Sequence of chain 1.A:
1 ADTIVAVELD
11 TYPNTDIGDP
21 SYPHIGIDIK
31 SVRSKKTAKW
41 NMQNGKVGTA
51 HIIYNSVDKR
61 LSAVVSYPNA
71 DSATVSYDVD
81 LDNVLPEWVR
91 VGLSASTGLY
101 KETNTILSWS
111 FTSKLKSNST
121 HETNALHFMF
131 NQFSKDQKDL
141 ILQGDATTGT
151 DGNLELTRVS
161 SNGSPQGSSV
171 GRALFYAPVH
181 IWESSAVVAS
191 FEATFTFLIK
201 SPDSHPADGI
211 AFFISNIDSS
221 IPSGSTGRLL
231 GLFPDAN

Binding-site contacts:
Ligand atom C5 contacts residue TYR12 of chain 1.A at 3.9 Å (hydrophobic).
Ligand atom O4 contacts residue ASP208 of chain 1.A at 2.8 Å (salt-bridge).
Ligand atom O5 contacts residue TYR100 of chain 1.A at 4.1 Å.
Ligand atom C4 contacts residue ARG228 of chain 1.A at 3.7 Å.
Ligand atom C7 contacts residue LEU99 of chain 1.A at 4.5 Å (hydrophobic).
Ligand atom C4 contacts residue GLY227 of chain 1.A at 4.0 Å.
Ligand atom O4 contacts residue GLY227 of chain 1.A at 4.1 Å.
Ligand atom C6 contacts residue GLY98 of chain 1.A at 4.5 Å.
Ligand atom C4 contacts residue ASP208 of chain 1.A at 3.4 Å.
Ligand atom C6 contacts residue TYR100 of chain 1.A at 3.8 Å (hydrophobic).
Ligand atom O4 contacts residue ARG228 of chain 1.A at 3.2 Å (salt-bridge).
Ligand atom O6 contacts residue THR97 of chain 1.A at 4.3 Å.
Ligand atom O6 contacts residue ALA207 of chain 1.A at 3.4 Å.
Ligand atom O6 contacts residue ASP208 of chain 1.A at 2.7 Å (salt-bridge).
Ligand atom C6 contacts residue ALA207 of chain 1.A at 3.6 Å (hydrophobic).
Ligand atom C2 contacts residue LEU99 of chain 1.A at 4.4 Å (hydrophobic).
Ligand atom C3 contacts residue GLY227 of chain 1.A at 4.3 Å.
Ligand atom O3 contacts residue ARG228 of chain 1.A at 3.0 Å (salt-bridge).
Ligand atom O1 contacts residue LEU99 of chain 1.A at 4.4 Å.
Ligand atom C6 contacts residue TYR12 of chain 1.A at 3.6 Å (hydrophobic).
Ligand atom C4 contacts residue GLY98 of chain 1.A at 4.5 Å.
Ligand atom C6 contacts residue ASP208 of chain 1.A at 3.4 Å.
Ligand atom O3 contacts residue ASN14 of chain 1.A at 4.4 Å.
Ligand atom O4 contacts residue TYR12 of chain 1.A at 3.9 Å.
Ligand atom O5 contacts residue GLY98 of chain 1.A at 4.0 Å.
Ligand atom O6 contacts residue TYR100 of chain 1.A at 3.1 Å (h-bond).
Ligand atom O6 contacts residue GLY98 of chain 1.A at 3.2 Å.
Ligand atom C5 contacts residue LEU99 of chain 1.A at 4.0 Å (hydrophobic).
Ligand atom C6 contacts residue LEU99 of chain 1.A at 4.0 Å (hydrophobic).
Ligand atom O5 contacts residue LEU99 of chain 1.A at 3.0 Å (h-bond).
Ligand atom C3 contacts residue ASN14 of chain 1.A at 4.1 Å.
Ligand atom O3 contacts residue THR226 of chain 1.A at 4.4 Å.
Ligand atom O6 contacts residue LEU99 of chain 1.A at 3.1 Å (h-bond).
Ligand atom C4 contacts residue ASN14 of chain 1.A at 4.0 Å.
Ligand atom C1 contacts residue LEU99 of chain 1.A at 3.7 Å (hydrophobic).
Ligand atom C5 contacts residue ASP208 of chain 1.A at 4.1 Å.
Ligand atom O4 contacts residue ASN14 of chain 1.A at 2.8 Å (h-bond).
Ligand atom C3 contacts residue ARG228 of chain 1.A at 3.9 Å.
Ligand atom O3 contacts residue GLY227 of chain 1.A at 3.7 Å.

The small molecule below binds the protein below.
Small molecule (SMILES): CO[C@H]1O[C@H](CO)[C@@H](O)[C@H](O)[C@H]1O